Binding-site contacts:
Ligand atom OP1 contacts residue LYS924 of chain 1.B at 2.9 Å.
Ligand atom OP2 contacts residue LYS916 of chain 1.B at 4.0 Å.
Ligand atom OP2 contacts residue LYS924 of chain 1.B at 2.1 Å (salt-bridge).
Ligand atom C5' contacts residue GLY630 of chain 1.A at 3.9 Å.
Ligand atom C3' contacts residue LYS916 of chain 1.B at 4.2 Å.
Ligand atom OP2 contacts residue GLN720 of chain 1.B at 4.3 Å.
Ligand atom C2 contacts residue GLN592 of chain 1.A at 4.2 Å.
Ligand atom OP1 contacts residue LYS916 of chain 1.B at 2.2 Å (salt-bridge).
Ligand atom C5' contacts residue HIS1038 of chain 1.B at 3.4 Å.
Ligand atom O3' contacts residue ASP631 of chain 1.A at 3.2 Å (salt-bridge).
Ligand atom O2' contacts residue ARG591 of chain 1.A at 3.1 Å (salt-bridge).
Ligand atom C3' contacts residue ASP631 of chain 1.A at 3.5 Å.
Ligand atom C1' contacts residue ASP631 of chain 1.A at 4.0 Å.
Ligand atom OP1 contacts residue GLN724 of chain 1.B at 3.6 Å.
Ligand atom C4' contacts residue HIS1038 of chain 1.B at 3.9 Å.
Ligand atom OP1 contacts residue ASP629 of chain 1.A at 3.8 Å.
Ligand atom O5' contacts residue LYS924 of chain 1.B at 4.1 Å.
Ligand atom O2' contacts residue ASP629 of chain 1.A at 4.2 Å.
Ligand atom OP1 contacts residue GLN720 of chain 1.B at 4.0 Å.
Ligand atom O2' contacts residue ASP631 of chain 1.A at 2.1 Å (salt-bridge).
Ligand atom OP1 contacts residue ARG204 of chain 1.B at 3.6 Å.
Ligand atom O3' contacts residue LYS924 of chain 1.B at 4.1 Å.
Ligand atom C4' contacts residue ASP629 of chain 1.A at 3.8 Å.
Ligand atom C2' contacts residue ASP631 of chain 1.A at 3.3 Å.
Ligand atom C4' contacts residue GLY630 of chain 1.A at 3.9 Å.
Ligand atom O4' contacts residue ASP631 of chain 1.A at 4.1 Å.
Ligand atom P contacts residue LYS924 of chain 1.B at 3.0 Å.
Ligand atom C4' contacts residue ASP631 of chain 1.A at 3.4 Å.
Ligand atom O3' contacts residue ASP629 of chain 1.A at 2.4 Å (salt-bridge).
Ligand atom O4' contacts residue HIS1038 of chain 1.B at 4.0 Å.
Ligand atom OP2 contacts residue PRO538 of chain 1.B at 3.5 Å.
Ligand atom OP1 contacts residue LYS723 of chain 1.B at 4.3 Å.
Ligand atom O5' contacts residue LYS916 of chain 1.B at 4.3 Å.
Ligand atom C3' contacts residue ASP629 of chain 1.A at 3.7 Å.
Ligand atom P contacts residue LYS916 of chain 1.B at 3.1 Å.
Ligand atom OP1 contacts residue ARG495 of chain 1.B at 4.3 Å.
Ligand atom C5' contacts residue ASP629 of chain 1.A at 4.0 Å.
Ligand atom O3' contacts residue GLN724 of chain 1.B at 4.2 Å.
Ligand atom O3' contacts residue LYS916 of chain 1.B at 2.9 Å (salt-bridge).
Ligand atom O4' contacts residue GLY630 of chain 1.A at 4.0 Å.

A small-molecule ligand and the protein it binds are described below.
Small molecule (SMILES): Nc1ccn([C@@H]2O[C@H](CO[P](=O)(O)O[C@H]3[C@@H](O)[C@H](n4cnc5c(=O)nc(N)[nH]c54)O[C@@H]3CO[P](=O)(O)O[C@H]3[C@@H](O)[C@H](n4ccc(=O)[nH]c4=O)O[C@@H]3CO[P](=O)(O)O[C@H]3[C@@H](O)[C@H](n4cnc5c(N)ncnc54)O[C@@H]3CO)[C@@H](O[P](=O)(O)OC[C@H]3O[C@@H](n4cnc5c(=O)nc(N)[nH]c54)[C@H](O)[C@@H]3O[P](=O)(O)OC[C@H]3O[C@@H](n4cnc5c(N)ncnc54)[C@H](O)[C@@H]3O)[C@H]2O)c(=O)n1

Sequence of chain 1.A:
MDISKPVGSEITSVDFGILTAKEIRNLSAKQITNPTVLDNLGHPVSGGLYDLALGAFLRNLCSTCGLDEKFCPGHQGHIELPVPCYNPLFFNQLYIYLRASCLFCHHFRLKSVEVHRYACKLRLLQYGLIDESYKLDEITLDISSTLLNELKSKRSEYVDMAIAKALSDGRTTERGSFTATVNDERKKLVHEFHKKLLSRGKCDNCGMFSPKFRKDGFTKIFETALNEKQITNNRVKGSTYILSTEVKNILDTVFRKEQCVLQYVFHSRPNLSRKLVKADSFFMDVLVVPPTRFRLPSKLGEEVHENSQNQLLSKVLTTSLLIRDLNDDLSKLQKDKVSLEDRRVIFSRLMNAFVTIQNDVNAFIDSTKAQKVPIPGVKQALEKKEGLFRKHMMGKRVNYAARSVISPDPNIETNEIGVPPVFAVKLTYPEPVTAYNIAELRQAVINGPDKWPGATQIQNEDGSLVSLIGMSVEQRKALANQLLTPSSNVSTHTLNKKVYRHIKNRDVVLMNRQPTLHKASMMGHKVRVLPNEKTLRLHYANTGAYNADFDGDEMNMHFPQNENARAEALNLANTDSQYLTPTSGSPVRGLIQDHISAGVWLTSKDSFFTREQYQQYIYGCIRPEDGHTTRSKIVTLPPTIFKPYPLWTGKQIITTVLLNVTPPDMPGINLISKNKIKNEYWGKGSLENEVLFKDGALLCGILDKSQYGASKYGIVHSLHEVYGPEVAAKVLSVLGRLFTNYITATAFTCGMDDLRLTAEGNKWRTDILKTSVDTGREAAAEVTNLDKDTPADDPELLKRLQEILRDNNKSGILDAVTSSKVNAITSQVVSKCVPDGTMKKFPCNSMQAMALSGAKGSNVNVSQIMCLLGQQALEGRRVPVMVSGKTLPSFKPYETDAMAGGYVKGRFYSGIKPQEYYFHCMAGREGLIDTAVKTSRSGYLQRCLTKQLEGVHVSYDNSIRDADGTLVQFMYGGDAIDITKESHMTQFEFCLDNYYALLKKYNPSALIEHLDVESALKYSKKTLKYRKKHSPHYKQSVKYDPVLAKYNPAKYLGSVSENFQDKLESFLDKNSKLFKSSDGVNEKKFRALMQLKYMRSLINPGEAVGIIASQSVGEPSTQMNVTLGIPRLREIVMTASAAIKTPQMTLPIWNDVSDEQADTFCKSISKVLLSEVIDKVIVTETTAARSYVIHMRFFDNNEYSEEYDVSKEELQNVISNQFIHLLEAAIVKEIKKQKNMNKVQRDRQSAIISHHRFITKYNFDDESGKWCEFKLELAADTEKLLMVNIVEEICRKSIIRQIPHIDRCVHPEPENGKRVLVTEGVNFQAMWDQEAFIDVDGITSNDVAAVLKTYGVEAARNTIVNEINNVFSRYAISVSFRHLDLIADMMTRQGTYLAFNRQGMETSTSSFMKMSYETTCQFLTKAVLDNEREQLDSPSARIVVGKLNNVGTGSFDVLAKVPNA

Sequence of chain 1.B:
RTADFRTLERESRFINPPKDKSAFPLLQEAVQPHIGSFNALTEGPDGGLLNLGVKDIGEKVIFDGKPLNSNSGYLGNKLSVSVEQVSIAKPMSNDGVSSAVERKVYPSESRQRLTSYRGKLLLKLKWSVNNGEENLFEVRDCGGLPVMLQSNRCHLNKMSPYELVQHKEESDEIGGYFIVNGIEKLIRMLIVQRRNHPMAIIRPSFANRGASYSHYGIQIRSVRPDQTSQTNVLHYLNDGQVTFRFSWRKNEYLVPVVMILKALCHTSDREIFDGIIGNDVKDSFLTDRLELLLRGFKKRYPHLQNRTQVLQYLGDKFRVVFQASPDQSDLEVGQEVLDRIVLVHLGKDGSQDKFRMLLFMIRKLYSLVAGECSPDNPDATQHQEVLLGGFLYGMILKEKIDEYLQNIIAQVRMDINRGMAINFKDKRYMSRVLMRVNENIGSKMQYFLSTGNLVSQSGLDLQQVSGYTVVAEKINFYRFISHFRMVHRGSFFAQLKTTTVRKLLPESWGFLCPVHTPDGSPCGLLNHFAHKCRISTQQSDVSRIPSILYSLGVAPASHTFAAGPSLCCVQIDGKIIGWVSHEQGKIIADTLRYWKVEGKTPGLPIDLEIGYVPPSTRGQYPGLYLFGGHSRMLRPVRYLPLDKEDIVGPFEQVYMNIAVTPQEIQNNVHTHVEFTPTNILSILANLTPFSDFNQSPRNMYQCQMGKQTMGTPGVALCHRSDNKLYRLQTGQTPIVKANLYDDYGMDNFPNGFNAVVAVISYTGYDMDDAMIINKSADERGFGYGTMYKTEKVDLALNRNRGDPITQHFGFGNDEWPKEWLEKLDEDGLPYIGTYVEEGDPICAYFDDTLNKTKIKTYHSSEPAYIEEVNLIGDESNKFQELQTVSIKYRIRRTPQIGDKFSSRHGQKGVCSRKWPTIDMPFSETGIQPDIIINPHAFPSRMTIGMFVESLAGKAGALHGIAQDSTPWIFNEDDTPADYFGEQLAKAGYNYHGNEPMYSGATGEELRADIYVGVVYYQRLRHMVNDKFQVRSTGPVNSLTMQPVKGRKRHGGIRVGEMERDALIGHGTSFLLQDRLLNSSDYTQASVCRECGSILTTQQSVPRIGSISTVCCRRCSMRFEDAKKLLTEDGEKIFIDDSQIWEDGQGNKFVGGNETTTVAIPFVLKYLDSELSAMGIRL